This protein binds this small molecule.
Small molecule (SMILES): O=C(CCc1ccc(O)c(O)c1)O[C@@H]1C[C@@](O)(C(=O)O)C[C@@H](O)[C@@H]1O

Binding-site contacts:
Ligand atom OAC contacts residue LYS239 of chain 1.D at 3.3 Å (salt-bridge).
Ligand atom CAI contacts residue NAD1 of chain 1.S at 3.6 Å.
Ligand atom CAI contacts residue ASP149 of chain 1.D at 3.6 Å.
Ligand atom CAG contacts residue ASP149 of chain 1.D at 4.1 Å.
Ligand atom OAJ contacts residue NAD1 of chain 1.S at 4.0 Å.
Ligand atom CAG contacts residue MG1 of chain 1.T at 3.3 Å.
Ligand atom CAS contacts residue HIS265 of chain 1.D at 4.1 Å.
Ligand atom OAA contacts residue ARG254 of chain 1.D at 3.2 Å (salt-bridge).
Ligand atom CAI contacts residue MG1 of chain 1.T at 2.9 Å.
Ligand atom OAH contacts residue LEU257 of chain 1.D at 3.5 Å (h-bond).
Ligand atom CAI contacts residue HIS261 of chain 1.D at 4.0 Å.
Ligand atom OAC contacts residue LYS155 of chain 1.D at 3.8 Å.
Ligand atom OAA contacts residue LEU257 of chain 1.D at 3.8 Å.
Ligand atom OAJ contacts residue HIS278 of chain 1.D at 3.0 Å (h-bond).
Ligand atom OAJ contacts residue MG1 of chain 1.T at 1.9 Å.
Ligand atom CAB contacts residue LYS155 of chain 1.D at 3.8 Å.
Ligand atom OAC contacts residue ARG254 of chain 1.D at 3.1 Å (salt-bridge).
Ligand atom OAE contacts residue ASN258 of chain 1.D at 3.0 Å (h-bond).
Ligand atom OAH contacts residue GLU197 of chain 1.D at 3.6 Å.
Ligand atom OAJ contacts residue HIS261 of chain 1.D at 3.4 Å (h-bond).
Ligand atom OAA contacts residue LYS155 of chain 1.D at 3.5 Å (salt-bridge).
Ligand atom OAJ contacts residue ASP149 of chain 1.D at 4.0 Å.
Ligand atom CAG contacts residue ASN258 of chain 1.D at 3.7 Å.
Ligand atom OAE contacts residue LYS155 of chain 1.D at 4.2 Å.
Ligand atom CAD contacts residue ASN258 of chain 1.D at 4.1 Å.
Ligand atom OAH contacts residue MG1 of chain 1.T at 2.5 Å.
Ligand atom CAK contacts residue NAD1 of chain 1.S at 3.7 Å.
Ligand atom OAH contacts residue HIS261 of chain 1.D at 2.4 Å (h-bond).
Ligand atom CAY contacts residue NAD1 of chain 1.S at 3.8 Å.
Ligand atom CAG contacts residue HIS261 of chain 1.D at 3.6 Å.
Ligand atom CAF contacts residue ASP149 of chain 1.D at 3.9 Å.
Ligand atom CAB contacts residue ARG254 of chain 1.D at 3.9 Å.
Ligand atom CAF contacts residue ASN258 of chain 1.D at 4.0 Å.
Ligand atom OAN contacts residue ASN165 of chain 1.D at 3.1 Å (h-bond).
Ligand atom OAH contacts residue ASN258 of chain 1.D at 3.8 Å.
Ligand atom OAU contacts residue HIS265 of chain 1.D at 2.9 Å.
Ligand atom CAT contacts residue HIS265 of chain 1.D at 3.9 Å.
Ligand atom OAJ contacts residue GLU197 of chain 1.D at 3.9 Å.
Ligand atom OAC contacts residue NAD1 of chain 1.S at 3.5 Å (h-bond).
Ligand atom OAN contacts residue NAD1 of chain 1.S at 4.2 Å.

Sequence of chain 1.D:
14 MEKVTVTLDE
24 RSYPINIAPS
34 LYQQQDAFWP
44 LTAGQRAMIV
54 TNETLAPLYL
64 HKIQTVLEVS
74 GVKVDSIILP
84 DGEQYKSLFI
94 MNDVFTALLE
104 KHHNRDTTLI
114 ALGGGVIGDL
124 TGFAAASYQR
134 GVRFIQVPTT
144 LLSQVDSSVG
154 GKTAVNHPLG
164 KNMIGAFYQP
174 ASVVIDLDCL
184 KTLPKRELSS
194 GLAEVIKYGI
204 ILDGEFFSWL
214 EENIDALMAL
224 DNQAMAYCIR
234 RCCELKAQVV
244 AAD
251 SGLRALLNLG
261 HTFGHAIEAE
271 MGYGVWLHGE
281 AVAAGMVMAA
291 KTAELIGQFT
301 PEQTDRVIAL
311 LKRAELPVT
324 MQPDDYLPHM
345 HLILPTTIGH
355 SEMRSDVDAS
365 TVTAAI